Binding-site contacts:
Ligand atom O3 contacts residue ASP81 of chain 1.E at 2.5 Å (salt-bridge).
Ligand atom O4 contacts residue PRO127 of chain 1.E at 3.4 Å.
Ligand atom C5 contacts residue ASP80 of chain 1.E at 4.0 Å.
Ligand atom C6 contacts residue PRO127 of chain 1.E at 3.8 Å (hydrophobic).
Ligand atom O2 contacts residue VAL123 of chain 1.E at 4.3 Å.
Ligand atom O2 contacts residue ASP81 of chain 1.E at 4.4 Å.
Ligand atom O3 contacts residue CA1 of chain 1.AA at 2.7 Å.
Ligand atom C3 contacts residue ASP81 of chain 1.E at 3.4 Å.
Ligand atom O3 contacts residue SER126 of chain 1.E at 4.2 Å.
Ligand atom C6 contacts residue ASP80 of chain 1.E at 4.0 Å.
Ligand atom C5 contacts residue PHE98 of chain 1.E at 4.0 Å (hydrophobic).
Ligand atom O3 contacts residue ASP80 of chain 1.E at 3.4 Å (salt-bridge).
Ligand atom C4 contacts residue ASP81 of chain 1.E at 4.3 Å.
Ligand atom O6 contacts residue PRO127 of chain 1.E at 4.3 Å.
Ligand atom O6 contacts residue PHE98 of chain 1.E at 3.8 Å.
Ligand atom C4 contacts residue CA1 of chain 1.AA at 3.5 Å.
Ligand atom O4 contacts residue ASP80 of chain 1.E at 3.8 Å.
Ligand atom O6 contacts residue VAL186 of chain 1.E at 4.3 Å.
Ligand atom O4 contacts residue CA1 of chain 1.AA at 3.0 Å.
Ligand atom C3 contacts residue ASP80 of chain 1.E at 3.9 Å.
Ligand atom O4 contacts residue SER126 of chain 1.E at 3.2 Å.
Ligand atom C3 contacts residue PHE98 of chain 1.E at 4.4 Å (hydrophobic).
Ligand atom C3 contacts residue CA1 of chain 1.AA at 3.7 Å.
Ligand atom C2 contacts residue ASP81 of chain 1.E at 4.5 Å.
Ligand atom C4 contacts residue ASP80 of chain 1.E at 3.3 Å.
Ligand atom O3 contacts residue VAL123 of chain 1.E at 3.7 Å.

A small-molecule ligand and the protein it binds are described below.
Small molecule (SMILES): OC[C@H]1O[C@H](O)[C@H](O)[C@@H](O)[C@H]1O

Sequence of chain 1.E:
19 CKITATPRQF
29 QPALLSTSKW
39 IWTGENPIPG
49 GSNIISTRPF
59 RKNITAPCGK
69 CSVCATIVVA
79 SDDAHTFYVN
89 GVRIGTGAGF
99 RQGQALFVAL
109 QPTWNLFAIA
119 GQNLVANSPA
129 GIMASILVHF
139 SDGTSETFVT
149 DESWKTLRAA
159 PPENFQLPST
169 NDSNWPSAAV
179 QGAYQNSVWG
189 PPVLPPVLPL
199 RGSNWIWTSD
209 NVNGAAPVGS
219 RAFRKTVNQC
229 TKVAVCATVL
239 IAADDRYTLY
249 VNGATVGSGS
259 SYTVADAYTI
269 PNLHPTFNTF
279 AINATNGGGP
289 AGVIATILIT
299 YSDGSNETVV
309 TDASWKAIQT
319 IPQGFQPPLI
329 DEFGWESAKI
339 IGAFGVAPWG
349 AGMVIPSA